The small molecule below binds the protein below.
Small molecule (SMILES): CC(=O)N[C@@H]1[C@@H](O)[C@H](O)[C@@H](CO)O[C@H]1O

Binding-site contacts:
Ligand atom C6 contacts residue GLU127 of chain 1.A at 3.6 Å.
Ligand atom N2 contacts residue ASN147 of chain 1.A at 2.8 Å (h-bond).
Ligand atom C5 contacts residue ASN147 of chain 1.A at 3.7 Å.
Ligand atom O4 contacts residue GLN173 of chain 1.A at 3.5 Å (h-bond).
Ligand atom C2 contacts residue ASN147 of chain 1.A at 2.4 Å.
Ligand atom O5 contacts residue ASN147 of chain 1.A at 2.4 Å (h-bond).
Ligand atom O6 contacts residue GLN173 of chain 1.A at 4.4 Å.
Ligand atom C4 contacts residue ASN147 of chain 1.A at 4.2 Å.
Ligand atom C1 contacts residue GLU127 of chain 1.A at 3.8 Å.
Ligand atom O5 contacts residue ILE128 of chain 1.A at 3.4 Å (h-bond).
Ligand atom C6 contacts residue ILE128 of chain 1.A at 4.2 Å (hydrophobic).
Ligand atom O6 contacts residue GLU127 of chain 1.A at 2.9 Å.
Ligand atom O6 contacts residue LYS177 of chain 1.A at 3.8 Å.
Ligand atom C2 contacts residue GLU127 of chain 1.A at 4.4 Å.
Ligand atom C3 contacts residue ASN147 of chain 1.A at 3.8 Å.
Ligand atom C2 contacts residue GLU126 of chain 1.A at 4.5 Å.
Ligand atom C4 contacts residue GLN173 of chain 1.A at 4.4 Å.
Ligand atom O7 contacts residue ASN147 of chain 1.A at 3.0 Å (h-bond).
Ligand atom C1 contacts residue ASN147 of chain 1.A at 1.4 Å.
Ligand atom O5 contacts residue GLU127 of chain 1.A at 3.0 Å.
Ligand atom C5 contacts residue GLN173 of chain 1.A at 4.0 Å.
Ligand atom C7 contacts residue ASN147 of chain 1.A at 3.3 Å.
Ligand atom O7 contacts residue GLU126 of chain 1.A at 3.6 Å (salt-bridge).
Ligand atom C6 contacts residue GLN173 of chain 1.A at 3.3 Å.
Ligand atom N2 contacts residue GLU148 of chain 1.A at 3.9 Å.
Ligand atom C7 contacts residue GLU126 of chain 1.A at 4.3 Å.
Ligand atom C5 contacts residue ILE128 of chain 1.A at 4.4 Å (hydrophobic).
Ligand atom C4 contacts residue GLU127 of chain 1.A at 4.2 Å.
Ligand atom C1 contacts residue GLU126 of chain 1.A at 4.3 Å.
Ligand atom C1 contacts residue ILE128 of chain 1.A at 4.2 Å (hydrophobic).
Ligand atom O6 contacts residue ILE128 of chain 1.A at 2.9 Å (h-bond).
Ligand atom C5 contacts residue GLU127 of chain 1.A at 3.8 Å.
Ligand atom O7 contacts residue GLU125 of chain 1.A at 4.4 Å.

Sequence of chain 1.A:
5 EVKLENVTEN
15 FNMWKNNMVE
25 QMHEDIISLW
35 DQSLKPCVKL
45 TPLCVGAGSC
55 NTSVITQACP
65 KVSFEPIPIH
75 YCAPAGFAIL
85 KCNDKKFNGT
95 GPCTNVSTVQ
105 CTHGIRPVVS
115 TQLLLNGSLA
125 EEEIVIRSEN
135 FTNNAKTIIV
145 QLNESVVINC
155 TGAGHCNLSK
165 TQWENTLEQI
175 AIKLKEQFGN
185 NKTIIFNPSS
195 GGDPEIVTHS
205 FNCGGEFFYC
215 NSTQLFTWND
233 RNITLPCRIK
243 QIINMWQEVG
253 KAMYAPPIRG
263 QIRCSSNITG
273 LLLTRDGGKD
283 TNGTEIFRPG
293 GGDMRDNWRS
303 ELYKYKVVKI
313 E